A small-molecule ligand and the protein it binds are described below.
Small molecule (SMILES): O=P(O)(O)OC[C@H]1O[C@](O)(COP(=O)(O)O)[C@@H](O)[C@@H]1O

Binding-site contacts:
Ligand atom O6P contacts residue SER454 of chain 1.D at 2.8 Å (h-bond).
Ligand atom O6P contacts residue SER539 of chain 1.D at 3.0 Å (h-bond).
Ligand atom C1 contacts residue TRP502 of chain 1.D at 3.8 Å (hydrophobic).
Ligand atom O5P contacts residue SER457 of chain 1.D at 3.2 Å (h-bond).
Ligand atom O2P contacts residue LYS453 of chain 1.D at 3.7 Å.
Ligand atom O6 contacts residue LYS453 of chain 1.D at 3.0 Å (salt-bridge).
Ligand atom C6 contacts residue SER457 of chain 1.D at 3.6 Å.
Ligand atom O4P contacts residue SER457 of chain 1.D at 2.8 Å (h-bond).
Ligand atom O6P contacts residue LYS453 of chain 1.D at 3.6 Å.
Ligand atom O4 contacts residue GLY540 of chain 1.D at 3.3 Å (h-bond).
Ligand atom O3P contacts residue PRO537 of chain 1.D at 3.4 Å.
Ligand atom O1P contacts residue TRP502 of chain 1.D at 3.2 Å (h-bond).
Ligand atom O3 contacts residue ARG536 of chain 1.D at 2.7 Å (salt-bridge).
Ligand atom C5 contacts residue GLY538 of chain 1.D at 3.3 Å.
Ligand atom O6 contacts residue THR452 of chain 1.D at 3.4 Å.
Ligand atom O2P contacts residue ARG509 of chain 1.D at 3.5 Å (salt-bridge).
Ligand atom O4P contacts residue THR452 of chain 1.D at 2.6 Å (h-bond).
Ligand atom O5P contacts residue SER539 of chain 1.D at 3.8 Å.
Ligand atom P2 contacts residue LYS453 of chain 1.D at 3.7 Å.
Ligand atom O2 contacts residue GLY534 of chain 1.D at 3.1 Å (h-bond).
Ligand atom O5 contacts residue LEU451 of chain 1.D at 3.8 Å.
Ligand atom P1 contacts residue ARG509 of chain 1.D at 3.7 Å.
Ligand atom C6 contacts residue THR542 of chain 1.D at 3.4 Å.
Ligand atom O3P contacts residue GLY538 of chain 1.D at 2.7 Å (h-bond).
Ligand atom O4 contacts residue PHE541 of chain 1.D at 3.0 Å (h-bond).
Ligand atom P2 contacts residue THR452 of chain 1.D at 3.6 Å.
Ligand atom O4 contacts residue GLY538 of chain 1.D at 2.7 Å (h-bond).
Ligand atom P2 contacts residue SER457 of chain 1.D at 3.4 Å.
Ligand atom C6 contacts residue LEU451 of chain 1.D at 3.5 Å (hydrophobic).
Ligand atom C3 contacts residue ARG536 of chain 1.D at 3.3 Å.
Ligand atom O1P contacts residue ARG509 of chain 1.D at 2.9 Å (salt-bridge).
Ligand atom C4 contacts residue GLY538 of chain 1.D at 3.3 Å.
Ligand atom O1 contacts residue ARG509 of chain 1.D at 3.3 Å (salt-bridge).
Ligand atom C6 contacts residue THR452 of chain 1.D at 3.8 Å.
Ligand atom O4 contacts residue SER539 of chain 1.D at 3.4 Å.
Ligand atom O4P contacts residue ARG456 of chain 1.D at 3.5 Å (salt-bridge).
Ligand atom O3 contacts residue GLY534 of chain 1.D at 3.1 Å.
Ligand atom C3 contacts residue GLY538 of chain 1.D at 3.4 Å.
Ligand atom O3 contacts residue PHE541 of chain 1.D at 3.8 Å.
Ligand atom O5P contacts residue GLY540 of chain 1.D at 2.8 Å (h-bond).

Sequence of chain 1.D:
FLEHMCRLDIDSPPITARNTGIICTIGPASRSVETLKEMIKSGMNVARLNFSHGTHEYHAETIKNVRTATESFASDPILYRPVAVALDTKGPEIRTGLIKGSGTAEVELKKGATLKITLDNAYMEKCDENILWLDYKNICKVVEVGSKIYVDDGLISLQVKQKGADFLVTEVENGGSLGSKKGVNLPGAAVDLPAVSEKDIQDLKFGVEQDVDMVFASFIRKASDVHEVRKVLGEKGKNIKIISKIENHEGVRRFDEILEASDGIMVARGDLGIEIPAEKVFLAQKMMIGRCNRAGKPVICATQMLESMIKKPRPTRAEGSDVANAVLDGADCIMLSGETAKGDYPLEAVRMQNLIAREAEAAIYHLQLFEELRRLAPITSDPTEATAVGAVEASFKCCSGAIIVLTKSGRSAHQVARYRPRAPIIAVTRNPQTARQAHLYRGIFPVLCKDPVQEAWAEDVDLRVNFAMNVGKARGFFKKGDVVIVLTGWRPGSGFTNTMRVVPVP